Binding-site contacts:
Ligand atom C8 contacts residue ALA196 of chain 1.A at 4.2 Å (hydrophobic).
Ligand atom CL14 contacts residue TYR146 of chain 1.A at 3.7 Å.
Ligand atom C13 contacts residue ALA196 of chain 1.A at 4.2 Å (hydrophobic).
Ligand atom C9 contacts residue ALA196 of chain 1.A at 3.8 Å (hydrophobic).
Ligand atom O17 contacts residue NAD1 of chain 1.C at 2.6 Å (h-bond).
Ligand atom CL16 contacts residue ALA93 of chain 1.A at 3.5 Å.
Ligand atom C12 contacts residue ILE200 of chain 1.A at 3.6 Å (hydrophobic).
Ligand atom CL16 contacts residue ALA196 of chain 1.A at 3.6 Å.
Ligand atom C10 contacts residue PHE94 of chain 1.A at 4.1 Å (hydrophobic).
Ligand atom CL14 contacts residue PRO191 of chain 1.A at 4.2 Å.
Ligand atom O17 contacts residue MET159 of chain 1.A at 4.1 Å.
Ligand atom C12 contacts residue LEU100 of chain 1.A at 3.7 Å (hydrophobic).
Ligand atom CL15 contacts residue PHE94 of chain 1.A at 3.8 Å.
Ligand atom C6 contacts residue NAD1 of chain 1.C at 3.4 Å.
Ligand atom CL16 contacts residue NAD1 of chain 1.C at 3.2 Å.
Ligand atom C5 contacts residue NAD1 of chain 1.C at 3.7 Å.
Ligand atom C6 contacts residue TYR156 of chain 1.A at 3.7 Å (hydrophobic).
Ligand atom C1 contacts residue NAD1 of chain 1.C at 3.8 Å.
Ligand atom C3 contacts residue ILE200 of chain 1.A at 4.2 Å (hydrophobic).
Ligand atom C3 contacts residue PHE203 of chain 1.A at 3.6 Å (hydrophobic).
Ligand atom O17 contacts residue LYS163 of chain 1.A at 3.9 Å.
Ligand atom C2 contacts residue NAD1 of chain 1.C at 3.6 Å.
Ligand atom C11 contacts residue LEU100 of chain 1.A at 4.2 Å (hydrophobic).
Ligand atom CL14 contacts residue NAD1 of chain 1.C at 3.8 Å.
Ligand atom C9 contacts residue ALA93 of chain 1.A at 3.9 Å (hydrophobic).
Ligand atom C3 contacts residue NAD1 of chain 1.C at 3.4 Å.
Ligand atom CL14 contacts residue PHE203 of chain 1.A at 3.9 Å.
Ligand atom C4 contacts residue ALA197 of chain 1.A at 3.7 Å (hydrophobic).
Ligand atom C1 contacts residue TYR156 of chain 1.A at 3.6 Å (hydrophobic).
Ligand atom C10 contacts residue ALA93 of chain 1.A at 3.3 Å (hydrophobic).
Ligand atom C3 contacts residue ALA197 of chain 1.A at 4.0 Å (hydrophobic).
Ligand atom C1 contacts residue TYR146 of chain 1.A at 3.9 Å (hydrophobic).
Ligand atom C10 contacts residue ALA196 of chain 1.A at 4.2 Å (hydrophobic).
Ligand atom O17 contacts residue TYR156 of chain 1.A at 2.8 Å (h-bond).
Ligand atom C4 contacts residue NAD1 of chain 1.C at 3.3 Å.
Ligand atom CL15 contacts residue LEU100 of chain 1.A at 3.5 Å.
Ligand atom CL15 contacts residue ALA95 of chain 1.A at 3.2 Å.
Ligand atom O7 contacts residue NAD1 of chain 1.C at 3.2 Å (h-bond).
Ligand atom C13 contacts residue ILE200 of chain 1.A at 3.6 Å (hydrophobic).
Ligand atom C8 contacts residue NAD1 of chain 1.C at 4.0 Å.

Sequence of chain 1.A:
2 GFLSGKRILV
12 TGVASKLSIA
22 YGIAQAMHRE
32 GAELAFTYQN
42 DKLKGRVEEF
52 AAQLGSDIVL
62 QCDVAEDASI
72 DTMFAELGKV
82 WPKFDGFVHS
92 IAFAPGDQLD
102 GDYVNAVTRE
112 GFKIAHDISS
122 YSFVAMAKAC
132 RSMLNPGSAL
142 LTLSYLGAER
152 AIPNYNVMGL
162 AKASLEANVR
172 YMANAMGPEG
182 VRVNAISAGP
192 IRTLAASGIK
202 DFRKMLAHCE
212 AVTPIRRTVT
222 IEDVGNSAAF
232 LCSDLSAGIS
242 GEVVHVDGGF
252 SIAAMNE

The protein below binds the small molecule below.
Small molecule (SMILES): Oc1cc(Cl)ccc1Oc1ccc(Cl)cc1Cl